Sequence of chain 1.A:
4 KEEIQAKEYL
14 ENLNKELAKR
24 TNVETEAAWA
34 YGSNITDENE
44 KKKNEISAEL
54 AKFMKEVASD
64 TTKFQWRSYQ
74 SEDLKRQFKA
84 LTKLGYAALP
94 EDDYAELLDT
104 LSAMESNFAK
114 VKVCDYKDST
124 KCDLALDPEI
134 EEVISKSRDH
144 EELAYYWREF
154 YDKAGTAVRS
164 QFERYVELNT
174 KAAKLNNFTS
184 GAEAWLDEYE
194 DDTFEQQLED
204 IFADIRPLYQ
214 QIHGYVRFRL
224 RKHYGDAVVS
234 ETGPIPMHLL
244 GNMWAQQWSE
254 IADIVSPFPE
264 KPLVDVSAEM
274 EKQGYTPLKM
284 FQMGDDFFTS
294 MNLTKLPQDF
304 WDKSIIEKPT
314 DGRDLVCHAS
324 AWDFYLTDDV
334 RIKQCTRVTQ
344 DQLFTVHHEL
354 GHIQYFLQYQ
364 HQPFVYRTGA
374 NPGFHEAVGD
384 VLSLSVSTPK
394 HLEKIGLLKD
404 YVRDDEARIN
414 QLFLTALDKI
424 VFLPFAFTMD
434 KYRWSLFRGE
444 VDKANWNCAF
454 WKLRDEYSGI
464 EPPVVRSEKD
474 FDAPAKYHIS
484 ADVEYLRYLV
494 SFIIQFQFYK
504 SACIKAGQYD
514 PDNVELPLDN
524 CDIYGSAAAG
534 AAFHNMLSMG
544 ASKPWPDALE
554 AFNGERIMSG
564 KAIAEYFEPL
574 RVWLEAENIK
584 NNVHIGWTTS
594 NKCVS

Binding-site contacts:
Ligand atom C5 contacts residue GLN68 of chain 1.A at 4.2 Å.
Ligand atom C5 contacts residue ASN180 of chain 1.A at 3.7 Å.
Ligand atom C6 contacts residue GLN68 of chain 1.A at 4.5 Å.
Ligand atom O7 contacts residue ASN180 of chain 1.A at 3.5 Å (h-bond).
Ligand atom N2 contacts residue ASN180 of chain 1.A at 2.9 Å (h-bond).
Ligand atom C8 contacts residue ASN179 of chain 1.A at 4.4 Å.
Ligand atom C7 contacts residue ASN180 of chain 1.A at 3.4 Å.
Ligand atom C3 contacts residue ASN180 of chain 1.A at 3.8 Å.
Ligand atom C4 contacts residue ASN180 of chain 1.A at 4.2 Å.
Ligand atom C1 contacts residue ASN180 of chain 1.A at 1.4 Å.
Ligand atom C8 contacts residue LEU178 of chain 1.A at 3.8 Å (hydrophobic).
Ligand atom O6 contacts residue GLN68 of chain 1.A at 3.5 Å (h-bond).
Ligand atom O5 contacts residue ASN180 of chain 1.A at 2.4 Å (h-bond).
Ligand atom C8 contacts residue ASN180 of chain 1.A at 4.5 Å.
Ligand atom C2 contacts residue ASN180 of chain 1.A at 2.5 Å.
Ligand atom N2 contacts residue LEU178 of chain 1.A at 4.3 Å.

This protein binds this small molecule.
Small molecule (SMILES): CC(=O)N[C@H]1[C@H](O[C@H]2[C@H](O)[C@@H](NC(C)=O)CO[C@@H]2CO)O[C@H](CO)[C@@H](O[C@@H]2O[C@H](CO[C@H]3O[C@H](CO)[C@@H](O)[C@H](O)[C@@H]3O)[C@@H](O)[C@H](O[C@H]3O[C@H](CO[C@@H]4O[C@H](CO)[C@@H](O)[C@H](O)[C@@H]4O)[C@@H](O)[C@H](O)[C@@H]3O)[C@@H]2O)[C@@H]1O